Binding-site contacts:
Ligand atom C3 contacts residue GLU66 of chain 3.B at 3.6 Å.
Ligand atom O4 contacts residue HIS128 of chain 3.B at 3.2 Å (h-bond).
Ligand atom N2 contacts residue TRP58 of chain 3.B at 4.1 Å.
Ligand atom N3 contacts residue TYR64 of chain 3.B at 3.2 Å.
Ligand atom O4 contacts residue TYR171 of chain 3.B at 3.9 Å.
Ligand atom N1 contacts residue TRP67 of chain 3.B at 3.2 Å.
Ligand atom N3 contacts residue TRP67 of chain 3.B at 3.1 Å (h-bond).
Ligand atom C3 contacts residue HIS128 of chain 3.B at 3.8 Å.
Ligand atom C4 contacts residue GLU266 of chain 3.B at 3.2 Å.
Ligand atom C4 contacts residue PHE290 of chain 3.B at 4.0 Å (hydrophobic).
Ligand atom O2 contacts residue TRP67 of chain 3.B at 2.9 Å (h-bond).
Ligand atom C1 contacts residue TYR64 of chain 3.B at 4.2 Å (hydrophobic).
Ligand atom C2 contacts residue TRP67 of chain 3.B at 4.1 Å (hydrophobic).
Ligand atom C3 contacts residue TYR64 of chain 3.B at 4.1 Å (hydrophobic).
Ligand atom O2 contacts residue TYR64 of chain 3.B at 3.8 Å.
Ligand atom O4 contacts residue GLU266 of chain 3.B at 3.8 Å.
Ligand atom N3 contacts residue ASN62 of chain 3.B at 3.8 Å.
Ligand atom C6 contacts residue PHE290 of chain 3.B at 4.0 Å (hydrophobic).
Ligand atom C4 contacts residue HIS34 of chain 3.B at 3.4 Å.
Ligand atom O3 contacts residue ARG254 of chain 3.B at 3.5 Å (salt-bridge).
Ligand atom N1 contacts residue TYR64 of chain 3.B at 4.2 Å.
Ligand atom N2 contacts residue TYR64 of chain 3.B at 3.6 Å.
Ligand atom C6 contacts residue MET55 of chain 3.B at 4.1 Å (hydrophobic).
Ligand atom O5 contacts residue ARG254 of chain 3.B at 3.6 Å (salt-bridge).
Ligand atom N2 contacts residue TRP67 of chain 3.B at 3.1 Å (h-bond).
Ligand atom O2 contacts residue HIS129 of chain 3.B at 2.8 Å (h-bond).
Ligand atom C5 contacts residue PHE290 of chain 3.B at 4.1 Å (hydrophobic).
Ligand atom O3 contacts residue HIS34 of chain 3.B at 4.0 Å.
Ligand atom C4 contacts residue HIS128 of chain 3.B at 4.1 Å.
Ligand atom C2 contacts residue HIS129 of chain 3.B at 3.4 Å.
Ligand atom O3 contacts residue TRP67 of chain 3.B at 3.7 Å.
Ligand atom O3 contacts residue HIS128 of chain 3.B at 2.8 Å (h-bond).
Ligand atom N3 contacts residue TRP58 of chain 3.B at 3.3 Å (h-bond).
Ligand atom O3 contacts residue GLU266 of chain 3.B at 3.0 Å (salt-bridge).
Ligand atom C2 contacts residue HIS128 of chain 3.B at 4.2 Å.
Ligand atom C3 contacts residue GLU266 of chain 3.B at 3.4 Å.
Ligand atom O3 contacts residue HIS129 of chain 3.B at 4.0 Å.
Ligand atom O4 contacts residue HIS34 of chain 3.B at 2.7 Å (h-bond).
Ligand atom O3 contacts residue GLU66 of chain 3.B at 2.7 Å (salt-bridge).
Ligand atom C3 contacts residue TRP67 of chain 3.B at 4.1 Å (hydrophobic).

The protein below binds the small molecule below.
Small molecule (SMILES): C[C@@H]1O[C@@H](O[C@H]2[C@H](O)[C@H](O)[C@H](C)O[C@@H]2N=[N+]=N)[C@@H](O)[C@H](O)[C@@H]1O

Sequence of chain 3.B:
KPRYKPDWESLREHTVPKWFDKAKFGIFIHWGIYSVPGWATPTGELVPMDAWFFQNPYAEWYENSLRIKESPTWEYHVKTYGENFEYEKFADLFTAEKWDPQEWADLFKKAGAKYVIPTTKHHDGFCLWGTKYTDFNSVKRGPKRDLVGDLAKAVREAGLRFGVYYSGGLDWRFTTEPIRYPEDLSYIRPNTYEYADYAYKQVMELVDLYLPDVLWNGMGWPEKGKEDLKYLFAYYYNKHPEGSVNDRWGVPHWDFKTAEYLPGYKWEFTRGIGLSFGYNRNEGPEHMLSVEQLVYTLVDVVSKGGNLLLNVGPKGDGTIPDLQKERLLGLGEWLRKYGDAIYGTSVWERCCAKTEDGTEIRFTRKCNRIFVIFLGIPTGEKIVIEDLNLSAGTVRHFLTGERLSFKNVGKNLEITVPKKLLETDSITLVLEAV